Sequence of chain 1.B:
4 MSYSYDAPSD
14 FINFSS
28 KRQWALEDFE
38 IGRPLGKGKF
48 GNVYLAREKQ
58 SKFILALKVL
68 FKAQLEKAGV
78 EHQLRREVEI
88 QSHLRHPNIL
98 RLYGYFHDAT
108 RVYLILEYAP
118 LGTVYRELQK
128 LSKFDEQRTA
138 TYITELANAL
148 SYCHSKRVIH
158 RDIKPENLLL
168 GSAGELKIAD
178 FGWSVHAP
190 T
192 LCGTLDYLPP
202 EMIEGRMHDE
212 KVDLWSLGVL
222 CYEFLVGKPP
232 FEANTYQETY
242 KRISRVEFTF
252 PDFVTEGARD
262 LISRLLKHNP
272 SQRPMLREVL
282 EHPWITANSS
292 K

This small molecule binds to this protein.
Small molecule (SMILES): O=C(Cc1ccc2c(c1)OCO2)N[C@@H](CS)C(=O)NCc1ccncc1

Sequence of chain 1.A:
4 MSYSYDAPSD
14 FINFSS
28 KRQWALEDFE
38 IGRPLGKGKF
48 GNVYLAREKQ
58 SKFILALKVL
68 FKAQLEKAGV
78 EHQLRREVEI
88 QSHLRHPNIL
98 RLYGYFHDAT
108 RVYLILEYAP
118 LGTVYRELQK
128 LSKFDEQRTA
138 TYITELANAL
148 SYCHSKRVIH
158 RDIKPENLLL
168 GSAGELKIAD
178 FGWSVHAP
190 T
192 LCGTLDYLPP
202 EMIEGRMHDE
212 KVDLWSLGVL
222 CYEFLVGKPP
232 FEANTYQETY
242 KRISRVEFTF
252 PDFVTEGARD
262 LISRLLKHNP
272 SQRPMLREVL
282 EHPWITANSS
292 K

Binding-site contacts:
Ligand atom OAI contacts residue TRP180 of chain 1.A at 4.2 Å.
Ligand atom OAI contacts residue ARG158 of chain 1.A at 3.9 Å.
Ligand atom NBE contacts residue ILE204 of chain 1.B at 2.9 Å (h-bond).
Ligand atom CAJ contacts residue GLY206 of chain 1.B at 3.7 Å.
Ligand atom SAZ contacts residue LEU199 of chain 1.B at 4.0 Å.
Ligand atom CAJ contacts residue MET203 of chain 1.B at 3.8 Å (hydrophobic).
Ligand atom CAB contacts residue MET203 of chain 1.B at 3.8 Å (hydrophobic).
Ligand atom CBC contacts residue ILE204 of chain 1.B at 3.7 Å (hydrophobic).
Ligand atom CAB contacts residue MET208 of chain 1.A at 4.0 Å (hydrophobic).
Ligand atom CAC contacts residue LEU192 of chain 1.B at 4.0 Å (hydrophobic).
Ligand atom NBE contacts residue CYS193 of chain 1.B at 4.1 Å.
Ligand atom OAG contacts residue HIS209 of chain 1.B at 3.4 Å (h-bond).
Ligand atom CAH contacts residue MET208 of chain 1.A at 4.2 Å (hydrophobic).
Ligand atom CAB contacts residue LEU192 of chain 1.B at 3.4 Å (hydrophobic).
Ligand atom SAZ contacts residue LEU196 of chain 1.B at 3.9 Å.
Ligand atom CBB contacts residue CYS193 of chain 1.B at 3.1 Å (hydrophobic).
Ligand atom CAJ contacts residue ILE204 of chain 1.B at 3.9 Å (hydrophobic).
Ligand atom SAZ contacts residue CYS193 of chain 1.B at 2.1 Å (h-bond).
Ligand atom NAQ contacts residue ILE204 of chain 1.B at 3.8 Å.
Ligand atom NBE contacts residue MET203 of chain 1.B at 4.2 Å.
Ligand atom CAD contacts residue GLY206 of chain 1.B at 4.0 Å.
Ligand atom CBB contacts residue LEU196 of chain 1.B at 3.9 Å (hydrophobic).
Ligand atom CBC contacts residue CYS193 of chain 1.B at 3.4 Å (hydrophobic).
Ligand atom CAA contacts residue MET208 of chain 1.A at 3.8 Å (hydrophobic).
Ligand atom CBD contacts residue ILE204 of chain 1.B at 4.0 Å (hydrophobic).
Ligand atom CBB contacts residue ILE204 of chain 1.B at 3.8 Å (hydrophobic).
Ligand atom CAD contacts residue MET203 of chain 1.B at 3.9 Å (hydrophobic).
Ligand atom OAI contacts residue MET208 of chain 1.A at 4.0 Å.
Ligand atom OAM contacts residue CYS193 of chain 1.B at 3.8 Å.
Ligand atom CAC contacts residue MET203 of chain 1.B at 3.1 Å (hydrophobic).
Ligand atom CAH contacts residue HIS209 of chain 1.B at 3.8 Å.
Ligand atom CAY contacts residue ILE204 of chain 1.B at 3.7 Å (hydrophobic).
Ligand atom CAH contacts residue ARG158 of chain 1.A at 4.2 Å.
Ligand atom CAA contacts residue LEU192 of chain 1.B at 4.2 Å (hydrophobic).
Ligand atom CAF contacts residue MET208 of chain 1.A at 4.0 Å (hydrophobic).
Ligand atom CAE contacts residue HIS209 of chain 1.B at 4.2 Å.
Ligand atom NAW contacts residue TYR241 of chain 1.A at 3.8 Å.
Ligand atom CAK contacts residue CYS193 of chain 1.B at 4.2 Å (hydrophobic).
Ligand atom CAX contacts residue ILE204 of chain 1.B at 4.2 Å (hydrophobic).
Ligand atom CAK contacts residue ILE204 of chain 1.B at 3.9 Å (hydrophobic).